A protein and the small-molecule ligand that binds it are described below.
Small molecule (SMILES): O=c1[nH]c(=O)c2nc[nH]c2[nH]1

Binding-site contacts:
Ligand atom N9 contacts residue ILE4926 of chain 1.G at 4.3 Å.
Ligand atom O6 contacts residue TYR4944 of chain 1.G at 2.4 Å (h-bond).
Ligand atom O6 contacts residue ILE4926 of chain 1.G at 4.0 Å.
Ligand atom N3 contacts residue TRP4645 of chain 1.G at 3.3 Å.
Ligand atom C5 contacts residue TRP4645 of chain 1.G at 3.3 Å (hydrophobic).
Ligand atom N7 contacts residue TRP4645 of chain 1.G at 3.3 Å.
Ligand atom C4 contacts residue ILE4926 of chain 1.G at 3.9 Å (hydrophobic).
Ligand atom C4 contacts residue TRP4645 of chain 1.G at 3.3 Å (hydrophobic).
Ligand atom N9 contacts residue TRP4645 of chain 1.G at 3.4 Å.
Ligand atom N7 contacts residue ILE4926 of chain 1.G at 3.9 Å.
Ligand atom O6 contacts residue GLU4194 of chain 1.G at 4.3 Å.
Ligand atom N1 contacts residue TYR4944 of chain 1.G at 4.1 Å.
Ligand atom N3 contacts residue ILE4926 of chain 1.G at 3.9 Å.
Ligand atom C8 contacts residue ILE4197 of chain 1.G at 4.2 Å (hydrophobic).
Ligand atom O6 contacts residue TRP4645 of chain 1.G at 3.6 Å.
Ligand atom C6 contacts residue TRP4645 of chain 1.G at 3.3 Å (hydrophobic).
Ligand atom C6 contacts residue ILE4926 of chain 1.G at 3.7 Å (hydrophobic).
Ligand atom C8 contacts residue ILE4926 of chain 1.G at 4.3 Å (hydrophobic).
Ligand atom C6 contacts residue TYR4944 of chain 1.G at 3.5 Å (hydrophobic).
Ligand atom N1 contacts residue TRP4645 of chain 1.G at 3.3 Å.
Ligand atom C5 contacts residue ILE4926 of chain 1.G at 3.6 Å (hydrophobic).
Ligand atom O2 contacts residue TRP4645 of chain 1.G at 3.3 Å.
Ligand atom N1 contacts residue ILE4926 of chain 1.G at 4.0 Å.
Ligand atom C2 contacts residue ILE4926 of chain 1.G at 4.0 Å (hydrophobic).
Ligand atom C8 contacts residue TRP4645 of chain 1.G at 3.4 Å (hydrophobic).
Ligand atom C2 contacts residue TRP4941 of chain 1.G at 4.4 Å (hydrophobic).
Ligand atom C2 contacts residue TRP4645 of chain 1.G at 3.4 Å (hydrophobic).
Ligand atom O2 contacts residue TRP4941 of chain 1.G at 3.8 Å.

Sequence of chain 1.G:
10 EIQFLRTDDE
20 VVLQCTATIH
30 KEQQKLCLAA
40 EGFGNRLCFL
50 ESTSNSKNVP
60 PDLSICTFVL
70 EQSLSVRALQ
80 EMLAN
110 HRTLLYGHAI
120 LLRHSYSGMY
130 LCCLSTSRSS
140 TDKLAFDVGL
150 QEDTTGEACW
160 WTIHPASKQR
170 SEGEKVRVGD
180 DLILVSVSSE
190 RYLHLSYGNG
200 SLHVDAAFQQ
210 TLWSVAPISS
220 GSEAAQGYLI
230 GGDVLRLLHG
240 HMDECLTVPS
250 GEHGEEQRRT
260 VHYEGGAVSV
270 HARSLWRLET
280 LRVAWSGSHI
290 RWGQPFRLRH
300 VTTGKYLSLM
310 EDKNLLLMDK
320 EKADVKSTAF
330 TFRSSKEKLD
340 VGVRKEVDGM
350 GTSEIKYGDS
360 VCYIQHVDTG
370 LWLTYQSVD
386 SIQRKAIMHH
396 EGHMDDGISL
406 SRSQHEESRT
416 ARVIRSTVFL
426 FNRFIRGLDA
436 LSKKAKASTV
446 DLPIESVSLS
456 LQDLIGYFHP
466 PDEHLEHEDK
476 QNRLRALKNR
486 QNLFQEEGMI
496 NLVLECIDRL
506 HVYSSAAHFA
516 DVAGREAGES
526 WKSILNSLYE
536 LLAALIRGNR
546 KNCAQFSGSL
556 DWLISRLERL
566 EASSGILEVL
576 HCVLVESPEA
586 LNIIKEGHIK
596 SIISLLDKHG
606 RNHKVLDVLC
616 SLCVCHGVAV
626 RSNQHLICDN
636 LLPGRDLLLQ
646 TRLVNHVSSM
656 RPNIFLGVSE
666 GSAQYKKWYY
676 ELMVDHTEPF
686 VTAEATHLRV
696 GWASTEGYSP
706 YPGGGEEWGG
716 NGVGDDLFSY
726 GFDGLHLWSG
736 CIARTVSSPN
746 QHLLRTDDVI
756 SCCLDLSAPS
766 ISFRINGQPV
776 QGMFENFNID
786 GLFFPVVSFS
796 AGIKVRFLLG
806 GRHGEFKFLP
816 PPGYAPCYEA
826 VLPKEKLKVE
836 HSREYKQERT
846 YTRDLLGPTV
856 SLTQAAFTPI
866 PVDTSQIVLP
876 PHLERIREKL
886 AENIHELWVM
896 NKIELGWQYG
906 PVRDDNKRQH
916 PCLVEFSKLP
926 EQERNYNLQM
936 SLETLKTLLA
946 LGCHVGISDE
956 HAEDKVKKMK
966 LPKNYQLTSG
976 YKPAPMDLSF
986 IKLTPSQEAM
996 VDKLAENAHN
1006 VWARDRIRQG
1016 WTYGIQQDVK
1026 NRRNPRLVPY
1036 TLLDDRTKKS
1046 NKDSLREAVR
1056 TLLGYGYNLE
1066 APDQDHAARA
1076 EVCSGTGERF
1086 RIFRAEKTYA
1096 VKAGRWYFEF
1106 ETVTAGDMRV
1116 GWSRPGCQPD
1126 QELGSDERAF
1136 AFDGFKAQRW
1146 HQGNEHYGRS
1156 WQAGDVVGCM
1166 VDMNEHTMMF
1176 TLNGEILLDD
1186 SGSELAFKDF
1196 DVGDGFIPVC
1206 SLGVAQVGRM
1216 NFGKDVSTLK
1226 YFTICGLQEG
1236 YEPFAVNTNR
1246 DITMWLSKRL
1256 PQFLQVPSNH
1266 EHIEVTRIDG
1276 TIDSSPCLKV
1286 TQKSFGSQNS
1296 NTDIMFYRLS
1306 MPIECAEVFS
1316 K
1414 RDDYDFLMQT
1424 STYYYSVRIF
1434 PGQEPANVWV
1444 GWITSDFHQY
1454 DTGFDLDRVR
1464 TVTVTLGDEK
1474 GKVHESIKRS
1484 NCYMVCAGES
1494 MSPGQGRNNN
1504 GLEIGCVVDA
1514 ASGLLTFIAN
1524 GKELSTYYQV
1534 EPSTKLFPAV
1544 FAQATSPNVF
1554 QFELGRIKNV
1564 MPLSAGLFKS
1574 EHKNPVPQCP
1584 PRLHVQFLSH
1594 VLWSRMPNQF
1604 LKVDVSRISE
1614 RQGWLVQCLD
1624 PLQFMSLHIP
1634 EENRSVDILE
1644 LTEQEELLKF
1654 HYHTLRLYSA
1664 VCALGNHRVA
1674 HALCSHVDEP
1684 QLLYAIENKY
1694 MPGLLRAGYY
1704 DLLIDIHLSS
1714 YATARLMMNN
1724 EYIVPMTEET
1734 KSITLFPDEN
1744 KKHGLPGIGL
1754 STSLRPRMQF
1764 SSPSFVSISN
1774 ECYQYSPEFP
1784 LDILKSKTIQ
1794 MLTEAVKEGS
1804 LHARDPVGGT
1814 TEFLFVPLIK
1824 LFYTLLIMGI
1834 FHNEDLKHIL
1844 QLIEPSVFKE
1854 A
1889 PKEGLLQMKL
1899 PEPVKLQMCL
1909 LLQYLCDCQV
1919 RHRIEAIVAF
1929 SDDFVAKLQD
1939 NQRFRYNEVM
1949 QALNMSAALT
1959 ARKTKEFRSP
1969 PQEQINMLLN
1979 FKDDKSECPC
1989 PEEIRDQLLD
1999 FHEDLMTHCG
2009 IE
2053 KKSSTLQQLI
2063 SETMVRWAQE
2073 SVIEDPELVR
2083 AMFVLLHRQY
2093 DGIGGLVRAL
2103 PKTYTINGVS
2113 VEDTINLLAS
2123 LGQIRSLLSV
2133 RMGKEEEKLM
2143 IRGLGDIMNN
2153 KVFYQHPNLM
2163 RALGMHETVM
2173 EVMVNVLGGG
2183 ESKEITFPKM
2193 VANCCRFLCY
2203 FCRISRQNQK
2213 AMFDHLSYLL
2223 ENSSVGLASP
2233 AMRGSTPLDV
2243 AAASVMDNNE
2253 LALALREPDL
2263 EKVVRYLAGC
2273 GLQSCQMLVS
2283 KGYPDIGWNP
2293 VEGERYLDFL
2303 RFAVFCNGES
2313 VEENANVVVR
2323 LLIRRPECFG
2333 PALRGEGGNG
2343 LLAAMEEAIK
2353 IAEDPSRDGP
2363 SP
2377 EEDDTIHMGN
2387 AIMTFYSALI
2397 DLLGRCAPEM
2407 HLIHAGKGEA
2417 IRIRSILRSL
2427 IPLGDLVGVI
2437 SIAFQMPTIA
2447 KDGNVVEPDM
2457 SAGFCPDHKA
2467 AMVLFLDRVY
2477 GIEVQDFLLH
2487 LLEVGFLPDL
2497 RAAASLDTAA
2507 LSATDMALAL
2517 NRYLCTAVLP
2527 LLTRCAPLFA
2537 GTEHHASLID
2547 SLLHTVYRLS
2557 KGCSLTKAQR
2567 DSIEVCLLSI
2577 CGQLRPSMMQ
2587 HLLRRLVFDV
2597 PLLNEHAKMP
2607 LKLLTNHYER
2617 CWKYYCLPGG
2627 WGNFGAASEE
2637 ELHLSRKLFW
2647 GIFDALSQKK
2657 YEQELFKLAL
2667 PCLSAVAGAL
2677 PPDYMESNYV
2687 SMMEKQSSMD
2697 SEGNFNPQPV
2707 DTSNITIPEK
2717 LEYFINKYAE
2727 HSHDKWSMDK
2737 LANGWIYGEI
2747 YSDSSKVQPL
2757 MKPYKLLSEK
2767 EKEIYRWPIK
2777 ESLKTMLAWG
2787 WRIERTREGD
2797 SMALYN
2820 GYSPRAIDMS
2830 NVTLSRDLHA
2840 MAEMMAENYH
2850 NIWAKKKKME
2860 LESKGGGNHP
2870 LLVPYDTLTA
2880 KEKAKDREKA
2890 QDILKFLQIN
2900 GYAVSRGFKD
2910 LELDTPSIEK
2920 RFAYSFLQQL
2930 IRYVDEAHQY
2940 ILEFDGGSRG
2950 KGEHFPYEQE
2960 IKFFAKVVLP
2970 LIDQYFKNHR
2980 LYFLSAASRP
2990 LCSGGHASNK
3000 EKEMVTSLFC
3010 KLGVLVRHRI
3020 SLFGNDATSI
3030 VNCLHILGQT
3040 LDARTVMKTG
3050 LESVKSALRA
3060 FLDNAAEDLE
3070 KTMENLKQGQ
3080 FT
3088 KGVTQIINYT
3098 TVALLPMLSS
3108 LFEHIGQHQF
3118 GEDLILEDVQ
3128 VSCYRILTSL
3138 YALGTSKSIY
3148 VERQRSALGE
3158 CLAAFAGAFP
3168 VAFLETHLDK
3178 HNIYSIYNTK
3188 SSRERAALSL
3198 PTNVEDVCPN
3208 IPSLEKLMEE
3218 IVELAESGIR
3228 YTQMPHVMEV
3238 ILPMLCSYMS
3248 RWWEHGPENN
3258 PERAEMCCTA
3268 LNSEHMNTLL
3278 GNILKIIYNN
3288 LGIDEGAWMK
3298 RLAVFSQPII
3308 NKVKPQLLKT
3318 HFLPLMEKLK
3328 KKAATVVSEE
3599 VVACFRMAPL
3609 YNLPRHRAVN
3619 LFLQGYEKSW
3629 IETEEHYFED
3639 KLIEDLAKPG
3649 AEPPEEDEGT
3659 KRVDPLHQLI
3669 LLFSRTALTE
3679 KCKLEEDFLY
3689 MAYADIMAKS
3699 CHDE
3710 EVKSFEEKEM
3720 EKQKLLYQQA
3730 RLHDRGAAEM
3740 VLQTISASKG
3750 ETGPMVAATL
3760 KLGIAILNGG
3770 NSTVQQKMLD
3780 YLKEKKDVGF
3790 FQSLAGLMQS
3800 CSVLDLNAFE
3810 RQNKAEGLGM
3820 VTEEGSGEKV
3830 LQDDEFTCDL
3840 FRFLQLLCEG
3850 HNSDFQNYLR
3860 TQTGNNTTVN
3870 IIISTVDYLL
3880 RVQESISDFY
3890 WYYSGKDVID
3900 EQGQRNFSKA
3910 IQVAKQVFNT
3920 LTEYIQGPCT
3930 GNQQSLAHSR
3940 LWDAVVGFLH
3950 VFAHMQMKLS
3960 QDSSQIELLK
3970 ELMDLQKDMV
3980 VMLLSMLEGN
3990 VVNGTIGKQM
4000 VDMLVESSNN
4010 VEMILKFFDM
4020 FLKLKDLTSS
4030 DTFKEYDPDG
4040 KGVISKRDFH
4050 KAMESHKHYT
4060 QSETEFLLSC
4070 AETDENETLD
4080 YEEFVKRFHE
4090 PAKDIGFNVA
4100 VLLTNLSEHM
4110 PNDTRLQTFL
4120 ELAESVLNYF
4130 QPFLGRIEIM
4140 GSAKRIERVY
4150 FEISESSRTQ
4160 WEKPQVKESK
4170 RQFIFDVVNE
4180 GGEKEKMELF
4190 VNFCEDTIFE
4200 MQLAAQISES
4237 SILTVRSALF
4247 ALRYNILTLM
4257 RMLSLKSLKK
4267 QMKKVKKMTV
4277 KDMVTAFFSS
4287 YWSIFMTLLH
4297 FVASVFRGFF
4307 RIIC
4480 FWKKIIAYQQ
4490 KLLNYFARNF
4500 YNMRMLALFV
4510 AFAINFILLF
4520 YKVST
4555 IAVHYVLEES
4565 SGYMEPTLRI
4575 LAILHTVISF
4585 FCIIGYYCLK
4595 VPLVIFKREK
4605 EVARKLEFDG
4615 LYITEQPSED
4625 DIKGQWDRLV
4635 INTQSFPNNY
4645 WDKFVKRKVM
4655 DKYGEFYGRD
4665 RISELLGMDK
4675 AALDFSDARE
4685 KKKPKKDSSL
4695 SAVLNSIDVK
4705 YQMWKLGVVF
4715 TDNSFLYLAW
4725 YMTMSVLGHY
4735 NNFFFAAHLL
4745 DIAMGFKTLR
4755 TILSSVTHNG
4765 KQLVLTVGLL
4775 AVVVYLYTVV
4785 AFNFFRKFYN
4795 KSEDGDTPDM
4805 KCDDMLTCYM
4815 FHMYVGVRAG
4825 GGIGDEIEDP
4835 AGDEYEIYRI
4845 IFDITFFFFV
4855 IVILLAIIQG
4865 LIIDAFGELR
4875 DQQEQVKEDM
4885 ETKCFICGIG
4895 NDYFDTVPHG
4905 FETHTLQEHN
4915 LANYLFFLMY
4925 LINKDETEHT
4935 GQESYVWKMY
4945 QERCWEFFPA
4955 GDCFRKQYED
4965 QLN